A small-molecule ligand and the protein it binds are described below.
Small molecule (SMILES): Nc1nc2[nH]cc(CN[C@H]3C=C[C@H](O)[C@@H]3O)c2c(=O)[nH]1

Binding-site contacts:
Ligand atom N5 contacts residue PHE106 of chain 2.A at 4.1 Å.
Ligand atom C8 contacts residue PHE106 of chain 2.A at 4.1 Å (hydrophobic).
Ligand atom N4 contacts residue GLN203 of chain 2.A at 4.1 Å.
Ligand atom C7 contacts residue MET260 of chain 2.A at 3.9 Å (hydrophobic).
Ligand atom O3 contacts residue GLN203 of chain 2.A at 3.3 Å (h-bond).
Ligand atom N3 contacts residue PHE106 of chain 2.A at 3.6 Å.
Ligand atom O3 contacts residue ASP156 of chain 2.A at 3.7 Å.
Ligand atom C12 contacts residue ILE201 of chain 2.A at 4.1 Å (hydrophobic).
Ligand atom N4 contacts residue MET260 of chain 2.A at 4.0 Å.
Ligand atom N1 contacts residue MET260 of chain 2.A at 3.1 Å (h-bond).
Ligand atom N5 contacts residue ILE201 of chain 2.A at 3.6 Å.
Ligand atom C10 contacts residue PHE106 of chain 2.A at 3.5 Å (hydrophobic).
Ligand atom N5 contacts residue SER103 of chain 2.A at 2.9 Å (h-bond).
Ligand atom N4 contacts residue VAL158 of chain 2.A at 3.6 Å.
Ligand atom C11 contacts residue VAL158 of chain 2.A at 3.8 Å (hydrophobic).
Ligand atom N2 contacts residue MET260 of chain 2.A at 4.1 Å.
Ligand atom C10 contacts residue MET260 of chain 2.A at 3.7 Å (hydrophobic).
Ligand atom N2 contacts residue PHE106 of chain 2.A at 3.6 Å.
Ligand atom C12 contacts residue ASP156 of chain 2.A at 3.5 Å.
Ligand atom C6 contacts residue MET260 of chain 2.A at 3.9 Å (hydrophobic).
Ligand atom N3 contacts residue MET260 of chain 2.A at 3.5 Å.
Ligand atom C9 contacts residue PHE106 of chain 2.A at 4.0 Å (hydrophobic).
Ligand atom O3 contacts residue GLY229 of chain 2.A at 3.4 Å.
Ligand atom N5 contacts residue ASP156 of chain 2.A at 2.6 Å (salt-bridge).
Ligand atom C6 contacts residue LEU231 of chain 2.A at 3.4 Å (hydrophobic).
Ligand atom C11 contacts residue ASP156 of chain 2.A at 3.7 Å.
Ligand atom C11 contacts residue GLN203 of chain 2.A at 4.2 Å.
Ligand atom C8 contacts residue MET260 of chain 2.A at 3.9 Å (hydrophobic).
Ligand atom C6 contacts residue GLY230 of chain 2.A at 3.7 Å.
Ligand atom O3 contacts residue GLY230 of chain 2.A at 2.9 Å (h-bond).
Ligand atom N4 contacts residue ASP156 of chain 2.A at 2.7 Å (salt-bridge).
Ligand atom C12 contacts residue MET260 of chain 2.A at 3.9 Å (hydrophobic).
Ligand atom C11 contacts residue MET260 of chain 2.A at 4.0 Å (hydrophobic).
Ligand atom O3 contacts residue VAL158 of chain 2.A at 3.8 Å.
Ligand atom C9 contacts residue MET260 of chain 2.A at 4.0 Å (hydrophobic).
Ligand atom C12 contacts residue PHE106 of chain 2.A at 4.2 Å (hydrophobic).
Ligand atom C11 contacts residue GLY230 of chain 2.A at 4.0 Å.
Ligand atom N1 contacts residue LEU231 of chain 2.A at 2.8 Å (h-bond).
Ligand atom N4 contacts residue ILE201 of chain 2.A at 4.1 Å.
Ligand atom N5 contacts residue GLY105 of chain 2.A at 4.1 Å.

Sequence of chain 2.A:
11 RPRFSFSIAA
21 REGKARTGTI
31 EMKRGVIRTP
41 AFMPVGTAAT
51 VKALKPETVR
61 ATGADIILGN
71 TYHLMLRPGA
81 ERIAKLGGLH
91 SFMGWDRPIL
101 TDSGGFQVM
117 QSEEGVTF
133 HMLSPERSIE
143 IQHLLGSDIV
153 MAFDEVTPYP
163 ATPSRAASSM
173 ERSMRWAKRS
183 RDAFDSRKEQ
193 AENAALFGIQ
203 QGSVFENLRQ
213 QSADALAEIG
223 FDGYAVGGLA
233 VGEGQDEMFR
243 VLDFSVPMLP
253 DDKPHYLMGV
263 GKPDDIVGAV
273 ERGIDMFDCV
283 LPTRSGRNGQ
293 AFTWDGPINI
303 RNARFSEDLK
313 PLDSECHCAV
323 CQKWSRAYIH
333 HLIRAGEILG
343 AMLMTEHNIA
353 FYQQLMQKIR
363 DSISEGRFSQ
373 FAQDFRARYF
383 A